Sequence of chain 1.A:
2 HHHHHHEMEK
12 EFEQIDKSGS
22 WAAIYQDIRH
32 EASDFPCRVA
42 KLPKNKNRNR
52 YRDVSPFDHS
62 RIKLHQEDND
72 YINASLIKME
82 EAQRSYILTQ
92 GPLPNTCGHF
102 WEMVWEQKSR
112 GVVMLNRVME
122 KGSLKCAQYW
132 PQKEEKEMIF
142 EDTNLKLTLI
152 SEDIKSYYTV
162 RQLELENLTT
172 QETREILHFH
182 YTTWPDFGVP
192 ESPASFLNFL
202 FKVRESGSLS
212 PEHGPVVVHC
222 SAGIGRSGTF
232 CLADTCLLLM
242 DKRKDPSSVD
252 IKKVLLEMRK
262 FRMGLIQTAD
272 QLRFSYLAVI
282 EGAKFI

The small molecule below binds the protein below.
Small molecule (SMILES): CC(=O)N[C@@H](Cc1ccccc1)C(=O)N[C@@H](Cc1ccc(C(F)(F)P(=O)(O)O)cc1)C(N)=O

Binding-site contacts:
Ligand atom O70 contacts residue ASP54 of chain 1.A at 3.7 Å.
Ligand atom O7 contacts residue ILE225 of chain 1.A at 2.9 Å (h-bond).
Ligand atom F66 contacts residue ARG227 of chain 1.A at 3.6 Å.
Ligand atom P68 contacts residue CYS221 of chain 1.A at 3.6 Å.
Ligand atom O6 contacts residue ALA223 of chain 1.A at 2.6 Å (h-bond).
Ligand atom O70 contacts residue ARG53 of chain 1.A at 2.9 Å (salt-bridge).
Ligand atom O7 contacts residue ALA223 of chain 1.A at 3.1 Å.
Ligand atom C12 contacts residue PHE188 of chain 1.A at 3.7 Å (hydrophobic).
Ligand atom O7 contacts residue GLY224 of chain 1.A at 3.2 Å (h-bond).
Ligand atom C30 contacts residue ASP54 of chain 1.A at 3.5 Å.
Ligand atom O9 contacts residue ARG227 of chain 1.A at 2.8 Å (salt-bridge).
Ligand atom C31 contacts residue ASP54 of chain 1.A at 3.5 Å.
Ligand atom C48 contacts residue ASP54 of chain 1.A at 3.4 Å.
Ligand atom C14 contacts residue ALA223 of chain 1.A at 3.7 Å (hydrophobic).
Ligand atom O7 contacts residue CYS221 of chain 1.A at 3.5 Å (h-bond).
Ligand atom F66 contacts residue PHE188 of chain 1.A at 3.6 Å.
Ligand atom C15 contacts residue ALA223 of chain 1.A at 3.5 Å (hydrophobic).
Ligand atom C21 contacts residue ASP54 of chain 1.A at 3.6 Å.
Ligand atom O7 contacts residue GLY226 of chain 1.A at 2.9 Å (h-bond).
Ligand atom C21 contacts residue TYR52 of chain 1.A at 3.6 Å (hydrophobic).
Ligand atom F66 contacts residue ASP187 of chain 1.A at 3.5 Å.
Ligand atom N45 contacts residue ASP54 of chain 1.A at 2.7 Å (salt-bridge).
Ligand atom O6 contacts residue ARG227 of chain 1.A at 2.8 Å (salt-bridge).
Ligand atom O9 contacts residue CYS221 of chain 1.A at 3.2 Å (h-bond).
Ligand atom N27 contacts residue ASP54 of chain 1.A at 2.9 Å (salt-bridge).
Ligand atom O26 contacts residue PHE188 of chain 1.A at 3.6 Å.
Ligand atom O70 contacts residue TYR52 of chain 1.A at 3.3 Å.
Ligand atom N45 contacts residue TYR52 of chain 1.A at 3.5 Å.
Ligand atom F67 contacts residue GLN268 of chain 1.A at 3.3 Å.
Ligand atom C16 contacts residue ALA223 of chain 1.A at 3.5 Å (hydrophobic).
Ligand atom C11 contacts residue PHE188 of chain 1.A at 3.5 Å (hydrophobic).
Ligand atom C47 contacts residue TYR52 of chain 1.A at 3.7 Å (hydrophobic).
Ligand atom O6 contacts residue SER222 of chain 1.A at 2.7 Å (h-bond).
Ligand atom C47 contacts residue ASP54 of chain 1.A at 3.5 Å.
Ligand atom O9 contacts residue GLY226 of chain 1.A at 3.5 Å.
Ligand atom C11 contacts residue ALA223 of chain 1.A at 3.6 Å (hydrophobic).
Ligand atom O6 contacts residue CYS221 of chain 1.A at 3.6 Å (h-bond).
Ligand atom C16 contacts residue PHE188 of chain 1.A at 3.6 Å (hydrophobic).
Ligand atom F67 contacts residue PHE188 of chain 1.A at 3.3 Å.
Ligand atom C13 contacts residue TYR52 of chain 1.A at 3.5 Å (hydrophobic).